Binding-site contacts:
Ligand atom N contacts residue GLU126 of chain 1.S at 3.2 Å (salt-bridge).
Ligand atom CA contacts residue TYR97 of chain 1.S at 4.0 Å (hydrophobic).
Ligand atom CG1 contacts residue GLU126 of chain 1.S at 4.1 Å.
Ligand atom O contacts residue THR125 of chain 1.S at 3.8 Å.
Ligand atom CB contacts residue A2G1 of chain 1.XA at 2.6 Å.
Ligand atom O contacts residue TYR97 of chain 1.S at 4.3 Å.
Ligand atom N contacts residue THR125 of chain 1.S at 3.5 Å (h-bond).
Ligand atom CA contacts residue GLU126 of chain 1.S at 3.6 Å.
Ligand atom CG2 contacts residue GLU126 of chain 1.S at 4.4 Å.
Ligand atom CB contacts residue GLU126 of chain 1.S at 4.1 Å.
Ligand atom N contacts residue TYR97 of chain 1.S at 4.5 Å.
Ligand atom O contacts residue TRP122 of chain 1.S at 4.2 Å.
Ligand atom CG2 contacts residue TRP122 of chain 1.S at 3.9 Å (hydrophobic).
Ligand atom OG contacts residue A2G1 of chain 1.XA at 4.2 Å.
Ligand atom OG1 contacts residue GLU126 of chain 1.S at 3.5 Å (salt-bridge).
Ligand atom CG2 contacts residue A2G1 of chain 1.XA at 3.4 Å.
Ligand atom N contacts residue A2G1 of chain 1.XA at 4.1 Å.
Ligand atom C contacts residue GLU126 of chain 1.S at 3.8 Å.
Ligand atom N contacts residue GLU126 of chain 1.S at 2.8 Å (salt-bridge).
Ligand atom CB contacts residue TYR97 of chain 1.S at 3.8 Å (hydrophobic).
Ligand atom O contacts residue GLU126 of chain 1.S at 4.4 Å.
Ligand atom N contacts residue THR125 of chain 1.S at 3.7 Å.
Ligand atom CA contacts residue GLU126 of chain 1.S at 4.3 Å.
Ligand atom OG1 contacts residue A2G1 of chain 1.XA at 1.3 Å.
Ligand atom N contacts residue A2G1 of chain 1.XA at 4.3 Å.
Ligand atom CA contacts residue THR125 of chain 1.S at 4.2 Å.
Ligand atom C contacts residue THR125 of chain 1.S at 3.5 Å.
Ligand atom CB contacts residue A2G1 of chain 1.XA at 4.2 Å.
Ligand atom C contacts residue A2G1 of chain 1.XA at 3.8 Å.
Ligand atom CB contacts residue PRO103 of chain 1.S at 4.1 Å (hydrophobic).
Ligand atom C contacts residue TYR97 of chain 1.S at 3.4 Å (hydrophobic).
Ligand atom CA contacts residue THR125 of chain 1.S at 3.6 Å.
Ligand atom CA contacts residue A2G1 of chain 1.XA at 3.6 Å.
Ligand atom CG2 contacts residue THR125 of chain 1.S at 3.5 Å.
Ligand atom CA contacts residue GLU126 of chain 1.S at 3.8 Å.
Ligand atom O contacts residue A2G1 of chain 1.XA at 4.2 Å.
Ligand atom N contacts residue A2G1 of chain 1.XA at 4.1 Å.
Ligand atom C contacts residue GLU126 of chain 1.S at 3.8 Å.
Ligand atom N contacts residue GLU126 of chain 1.S at 4.3 Å.

Sequence of chain 1.S:
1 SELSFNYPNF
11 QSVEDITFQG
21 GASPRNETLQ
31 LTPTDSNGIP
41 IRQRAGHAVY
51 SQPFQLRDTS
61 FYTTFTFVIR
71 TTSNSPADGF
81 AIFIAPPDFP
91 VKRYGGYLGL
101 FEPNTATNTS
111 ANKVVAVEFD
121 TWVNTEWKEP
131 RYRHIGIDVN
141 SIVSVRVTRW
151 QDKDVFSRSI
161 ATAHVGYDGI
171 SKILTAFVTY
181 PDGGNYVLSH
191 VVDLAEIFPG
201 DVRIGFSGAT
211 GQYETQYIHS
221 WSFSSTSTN

The small molecule below binds the protein below.
Small molecule (SMILES): CC(=O)NCC(=O)N[C@H](C(=O)N[C@H](C(=O)N[C@@H](CO)C(=O)N[C@@H](C)C=O)[C@@H](C)O)C(C)C